Binding-site contacts:
Ligand atom N01 contacts residue GLU191 of chain 2.B at 2.7 Å (salt-bridge).
Ligand atom S04 contacts residue PHE243 of chain 2.B at 3.4 Å.
Ligand atom C03 contacts residue GLU191 of chain 2.B at 3.9 Å.
Ligand atom N06 contacts residue VAL178 of chain 2.B at 4.2 Å.
Ligand atom C05 contacts residue VAL178 of chain 2.B at 3.8 Å (hydrophobic).
Ligand atom C02 contacts residue GLU191 of chain 2.B at 3.5 Å.
Ligand atom S04 contacts residue VAL178 of chain 2.B at 4.3 Å.
Ligand atom C03 contacts residue PHE243 of chain 2.B at 3.4 Å (hydrophobic).

The protein below binds the small molecule below.
Small molecule (SMILES): N[C@H]1CS[C@@H](N)N1

Sequence of chain 2.B:
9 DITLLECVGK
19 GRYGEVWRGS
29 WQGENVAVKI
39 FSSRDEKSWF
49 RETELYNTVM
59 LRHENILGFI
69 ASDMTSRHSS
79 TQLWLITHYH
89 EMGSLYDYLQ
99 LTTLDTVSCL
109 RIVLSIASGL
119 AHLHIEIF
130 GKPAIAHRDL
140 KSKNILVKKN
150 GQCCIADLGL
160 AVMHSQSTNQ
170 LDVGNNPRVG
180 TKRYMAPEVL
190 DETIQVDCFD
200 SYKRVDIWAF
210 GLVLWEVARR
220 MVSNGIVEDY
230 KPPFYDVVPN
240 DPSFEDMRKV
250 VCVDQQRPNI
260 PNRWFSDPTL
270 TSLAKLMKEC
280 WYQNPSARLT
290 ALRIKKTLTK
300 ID